Sequence of chain 1.A:
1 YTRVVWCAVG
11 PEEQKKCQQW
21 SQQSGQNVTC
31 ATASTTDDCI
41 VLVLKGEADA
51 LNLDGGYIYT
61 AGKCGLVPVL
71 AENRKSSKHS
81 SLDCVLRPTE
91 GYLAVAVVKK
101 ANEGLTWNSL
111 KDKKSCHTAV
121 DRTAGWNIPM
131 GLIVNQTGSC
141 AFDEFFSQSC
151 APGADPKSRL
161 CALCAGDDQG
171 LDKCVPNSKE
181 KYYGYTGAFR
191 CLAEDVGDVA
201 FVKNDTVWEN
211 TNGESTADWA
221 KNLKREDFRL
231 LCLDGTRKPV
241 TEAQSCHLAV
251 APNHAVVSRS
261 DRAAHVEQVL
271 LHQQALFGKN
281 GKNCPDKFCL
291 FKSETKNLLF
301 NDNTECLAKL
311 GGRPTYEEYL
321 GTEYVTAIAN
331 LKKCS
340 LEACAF

Binding-site contacts:
Ligand atom N2 contacts residue ASN135 of chain 1.A at 3.1 Å (h-bond).
Ligand atom O7 contacts residue LYS333 of chain 1.A at 4.4 Å.
Ligand atom C2 contacts residue ASN330 of chain 1.A at 4.2 Å.
Ligand atom C3 contacts residue ASN330 of chain 1.A at 4.2 Å.
Ligand atom C7 contacts residue LEU132 of chain 1.A at 4.5 Å (hydrophobic).
Ligand atom C8 contacts residue ALA327 of chain 1.A at 3.8 Å (hydrophobic).
Ligand atom C6 contacts residue ASN135 of chain 1.A at 3.9 Å.
Ligand atom O5 contacts residue ASN330 of chain 1.A at 3.9 Å.
Ligand atom C7 contacts residue GLY131 of chain 1.A at 4.3 Å.
Ligand atom N2 contacts residue GLY131 of chain 1.A at 4.0 Å.
Ligand atom C1 contacts residue ASN135 of chain 1.A at 1.5 Å.
Ligand atom C7 contacts residue ASN135 of chain 1.A at 4.1 Å.
Ligand atom C8 contacts residue LEU132 of chain 1.A at 3.8 Å (hydrophobic).
Ligand atom O6 contacts residue THR326 of chain 1.A at 3.7 Å.
Ligand atom C1 contacts residue ASN330 of chain 1.A at 4.2 Å.
Ligand atom C4 contacts residue ASN135 of chain 1.A at 4.3 Å.
Ligand atom C2 contacts residue ASN135 of chain 1.A at 2.6 Å.
Ligand atom N2 contacts residue ASN330 of chain 1.A at 4.4 Å.
Ligand atom O3 contacts residue ALA327 of chain 1.A at 4.1 Å.
Ligand atom C8 contacts residue ILE128 of chain 1.A at 4.2 Å (hydrophobic).
Ligand atom C3 contacts residue ASN135 of chain 1.A at 3.9 Å.
Ligand atom C3 contacts residue ALA327 of chain 1.A at 4.3 Å (hydrophobic).
Ligand atom C7 contacts residue ASN330 of chain 1.A at 3.8 Å.
Ligand atom C4 contacts residue ASN330 of chain 1.A at 4.0 Å.
Ligand atom O7 contacts residue LEU132 of chain 1.A at 4.2 Å.
Ligand atom N2 contacts residue ALA327 of chain 1.A at 4.2 Å.
Ligand atom O5 contacts residue ASN135 of chain 1.A at 2.5 Å (h-bond).
Ligand atom O4 contacts residue ASN330 of chain 1.A at 3.2 Å (h-bond).
Ligand atom O6 contacts residue GLU323 of chain 1.A at 4.1 Å.
Ligand atom O5 contacts residue THR326 of chain 1.A at 4.1 Å.
Ligand atom O7 contacts residue ASN135 of chain 1.A at 4.1 Å.
Ligand atom C8 contacts residue GLY131 of chain 1.A at 3.7 Å.
Ligand atom O3 contacts residue THR326 of chain 1.A at 4.4 Å.
Ligand atom C5 contacts residue ASN135 of chain 1.A at 3.7 Å.
Ligand atom O7 contacts residue ASN330 of chain 1.A at 2.7 Å (h-bond).
Ligand atom C7 contacts residue ALA327 of chain 1.A at 4.1 Å (hydrophobic).
Ligand atom C5 contacts residue ASN330 of chain 1.A at 4.0 Å.

This small molecule binds to this protein.
Small molecule (SMILES): CC(=O)N[C@H]1[C@H](O[C@H]2[C@H](O)[C@@H](NC(C)=O)CO[C@@H]2CO)O[C@H](CO)[C@@H](O[C@@H]2O[C@H](CO)[C@@H](O)[C@H](O)[C@@H]2O)[C@@H]1O